The small molecule below binds the protein below.
Small molecule (SMILES): CC(=O)N[C@H]1[C@H](O[C@H]2[C@H](O)[C@@H](NC(C)=O)CO[C@@H]2CO)O[C@H](CO)[C@@H](O[C@@H]2O[C@H](CO)[C@@H](O)[C@H](O)[C@@H]2O)[C@@H]1O

Binding-site contacts:
Ligand atom C2 contacts residue SER112 of chain 1.B at 4.3 Å.
Ligand atom C1 contacts residue HIS114 of chain 1.B at 3.9 Å.
Ligand atom C3 contacts residue ASN110 of chain 1.B at 3.8 Å.
Ligand atom O7 contacts residue SER111 of chain 1.B at 2.9 Å (h-bond).
Ligand atom C5 contacts residue HIS114 of chain 1.B at 3.4 Å.
Ligand atom C1 contacts residue SER112 of chain 1.B at 3.8 Å.
Ligand atom C7 contacts residue SER111 of chain 1.B at 4.2 Å.
Ligand atom C6 contacts residue HIS114 of chain 1.B at 3.5 Å.
Ligand atom O4 contacts residue HIS114 of chain 1.B at 4.5 Å.
Ligand atom C2 contacts residue ASN110 of chain 1.B at 2.4 Å.
Ligand atom O7 contacts residue ASN110 of chain 1.B at 3.7 Å.
Ligand atom N2 contacts residue SER112 of chain 1.B at 4.3 Å.
Ligand atom C1 contacts residue ASN110 of chain 1.B at 1.4 Å.
Ligand atom O7 contacts residue HIS114 of chain 1.B at 3.7 Å.
Ligand atom C7 contacts residue ASN110 of chain 1.B at 3.5 Å.
Ligand atom C7 contacts residue HIS114 of chain 1.B at 4.0 Å.
Ligand atom O7 contacts residue SER112 of chain 1.B at 3.6 Å.
Ligand atom C7 contacts residue SER112 of chain 1.B at 3.6 Å.
Ligand atom C4 contacts residue ASN110 of chain 1.B at 4.2 Å.
Ligand atom C5 contacts residue ASN110 of chain 1.B at 3.7 Å.
Ligand atom O5 contacts residue ASN110 of chain 1.B at 2.4 Å (h-bond).
Ligand atom C3 contacts residue SER112 of chain 1.B at 4.3 Å.
Ligand atom N2 contacts residue ASN110 of chain 1.B at 2.8 Å (h-bond).
Ligand atom C8 contacts residue SER112 of chain 1.B at 3.3 Å.
Ligand atom C8 contacts residue HIS114 of chain 1.B at 4.2 Å.
Ligand atom O5 contacts residue HIS114 of chain 1.B at 3.5 Å.

Sequence of chain 1.B:
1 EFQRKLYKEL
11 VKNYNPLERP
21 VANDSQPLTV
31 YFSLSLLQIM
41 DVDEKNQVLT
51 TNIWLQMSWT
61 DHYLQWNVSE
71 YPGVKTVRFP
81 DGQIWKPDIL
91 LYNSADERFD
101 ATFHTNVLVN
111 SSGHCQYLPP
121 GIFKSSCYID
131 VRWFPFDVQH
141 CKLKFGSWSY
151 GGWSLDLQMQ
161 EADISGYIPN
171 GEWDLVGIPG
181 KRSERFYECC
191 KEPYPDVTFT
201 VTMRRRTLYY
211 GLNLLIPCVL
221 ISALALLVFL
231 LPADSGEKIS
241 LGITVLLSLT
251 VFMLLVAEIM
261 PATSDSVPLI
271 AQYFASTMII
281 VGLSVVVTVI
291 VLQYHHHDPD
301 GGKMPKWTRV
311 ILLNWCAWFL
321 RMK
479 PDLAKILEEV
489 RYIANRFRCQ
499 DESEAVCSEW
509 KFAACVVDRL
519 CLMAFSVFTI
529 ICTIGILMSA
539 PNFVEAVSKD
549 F